This small molecule binds to this protein.
Small molecule (SMILES): CC(=O)N[C@@H]1[C@@H](O)[C@H](O)[C@@H](CO)O[C@H]1O

Binding-site contacts:
Ligand atom C1 contacts residue ASN324 of chain 1.E at 1.5 Å.
Ligand atom C3 contacts residue ASN324 of chain 1.E at 3.9 Å.
Ligand atom C5 contacts residue THR406 of chain 1.E at 4.3 Å.
Ligand atom O5 contacts residue THR406 of chain 1.E at 4.2 Å.
Ligand atom C5 contacts residue ASN324 of chain 1.E at 3.8 Å.
Ligand atom C3 contacts residue HIS322 of chain 1.E at 3.9 Å.
Ligand atom N2 contacts residue HIS322 of chain 1.E at 3.1 Å (h-bond).
Ligand atom C5 contacts residue SER404 of chain 1.E at 4.2 Å.
Ligand atom C8 contacts residue THR290 of chain 1.E at 3.5 Å.
Ligand atom C8 contacts residue HIS322 of chain 1.E at 4.2 Å.
Ligand atom O7 contacts residue ASN324 of chain 1.E at 3.5 Å (h-bond).
Ligand atom C8 contacts residue ASN288 of chain 1.E at 4.3 Å.
Ligand atom C4 contacts residue ASN324 of chain 1.E at 4.3 Å.
Ligand atom C6 contacts residue SER404 of chain 1.E at 3.9 Å.
Ligand atom C7 contacts residue ASN324 of chain 1.E at 3.3 Å.
Ligand atom C1 contacts residue HIS322 of chain 1.E at 4.0 Å.
Ligand atom C7 contacts residue HIS322 of chain 1.E at 4.0 Å.
Ligand atom O5 contacts residue SER404 of chain 1.E at 3.3 Å (h-bond).
Ligand atom C2 contacts residue ASN324 of chain 1.E at 2.5 Å.
Ligand atom C1 contacts residue SER404 of chain 1.E at 4.3 Å.
Ligand atom N2 contacts residue ASN324 of chain 1.E at 2.8 Å (h-bond).
Ligand atom C2 contacts residue HIS322 of chain 1.E at 3.8 Å.
Ligand atom C8 contacts residue ASN324 of chain 1.E at 4.4 Å.
Ligand atom O5 contacts residue ASN324 of chain 1.E at 2.5 Å (h-bond).

Sequence of chain 1.E:
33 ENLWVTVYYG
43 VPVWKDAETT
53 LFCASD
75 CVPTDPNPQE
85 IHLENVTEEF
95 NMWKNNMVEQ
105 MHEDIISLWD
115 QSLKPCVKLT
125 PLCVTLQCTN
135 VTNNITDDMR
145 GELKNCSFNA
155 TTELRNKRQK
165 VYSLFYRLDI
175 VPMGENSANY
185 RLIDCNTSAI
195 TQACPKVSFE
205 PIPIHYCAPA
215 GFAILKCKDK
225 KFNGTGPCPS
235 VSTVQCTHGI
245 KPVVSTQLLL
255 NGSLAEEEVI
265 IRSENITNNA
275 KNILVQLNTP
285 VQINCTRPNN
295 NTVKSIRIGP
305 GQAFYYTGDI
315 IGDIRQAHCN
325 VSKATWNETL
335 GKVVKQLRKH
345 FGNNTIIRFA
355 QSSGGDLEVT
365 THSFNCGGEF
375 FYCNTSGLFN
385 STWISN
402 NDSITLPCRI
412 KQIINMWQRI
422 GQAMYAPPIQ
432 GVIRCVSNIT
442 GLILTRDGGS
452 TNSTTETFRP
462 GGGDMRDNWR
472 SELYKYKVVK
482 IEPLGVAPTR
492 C